Sequence of chain 4.E:
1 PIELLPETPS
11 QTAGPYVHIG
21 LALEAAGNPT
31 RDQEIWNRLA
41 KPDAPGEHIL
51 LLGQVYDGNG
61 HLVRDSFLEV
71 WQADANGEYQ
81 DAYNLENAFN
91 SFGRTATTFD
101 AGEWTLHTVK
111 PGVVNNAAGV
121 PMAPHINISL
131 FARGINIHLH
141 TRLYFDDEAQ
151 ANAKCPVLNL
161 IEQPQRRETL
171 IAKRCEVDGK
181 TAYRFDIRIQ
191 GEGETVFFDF

The protein below binds the small molecule below.
Small molecule (SMILES): O=[N+]([O-])c1ccc(O)c(O)c1

Binding-site contacts:
Ligand atom O7 contacts residue FE1 of chain 4.VA at 2.3 Å.
Ligand atom O11 contacts residue GLY14 of chain 4.E at 3.8 Å.
Ligand atom O7 contacts residue TYR108 of chain 4.F at 3.3 Å (h-bond).
Ligand atom O7 contacts residue HIS160 of chain 4.F at 3.3 Å (h-bond).
Ligand atom C5 contacts residue BME1 of chain 4.LA at 3.8 Å.
Ligand atom C3 contacts residue GLY14 of chain 4.E at 3.8 Å.
Ligand atom C5 contacts residue PRO15 of chain 4.E at 3.7 Å (hydrophobic).
Ligand atom N9 contacts residue PRO15 of chain 4.E at 3.3 Å.
Ligand atom C4 contacts residue ILE191 of chain 4.F at 3.8 Å (hydrophobic).
Ligand atom C6 contacts residue ARG157 of chain 4.F at 4.0 Å.
Ligand atom C3 contacts residue ILE191 of chain 4.F at 3.6 Å (hydrophobic).
Ligand atom C2 contacts residue ARG157 of chain 4.F at 3.3 Å.
Ligand atom O7 contacts residue ARG157 of chain 4.F at 3.5 Å.
Ligand atom O10 contacts residue PRO15 of chain 4.E at 3.8 Å.
Ligand atom O10 contacts residue TYR24 of chain 4.F at 3.7 Å.
Ligand atom C2 contacts residue FE1 of chain 4.VA at 3.1 Å.
Ligand atom O8 contacts residue HIS160 of chain 4.F at 3.4 Å (h-bond).
Ligand atom O11 contacts residue ILE191 of chain 4.F at 3.5 Å.
Ligand atom C3 contacts residue PRO15 of chain 4.E at 3.5 Å (hydrophobic).
Ligand atom O7 contacts residue HIS147 of chain 4.F at 3.7 Å.
Ligand atom N9 contacts residue ILE191 of chain 4.F at 3.7 Å.
Ligand atom C4 contacts residue PRO15 of chain 4.E at 3.3 Å (hydrophobic).
Ligand atom O10 contacts residue BME1 of chain 4.LA at 3.6 Å.
Ligand atom O11 contacts residue PRO15 of chain 4.E at 3.5 Å.
Ligand atom O11 contacts residue THR12 of chain 4.E at 3.7 Å.
Ligand atom N9 contacts residue TYR24 of chain 4.F at 3.4 Å (h-bond).
Ligand atom O8 contacts residue GLN177 of chain 4.F at 3.8 Å.
Ligand atom C1 contacts residue ARG157 of chain 4.F at 3.7 Å.
Ligand atom O10 contacts residue TRP149 of chain 4.F at 3.5 Å.
Ligand atom O8 contacts residue HIS162 of chain 4.F at 2.8 Å.
Ligand atom N9 contacts residue TRP149 of chain 4.F at 4.0 Å.
Ligand atom O11 contacts residue TYR24 of chain 4.F at 2.5 Å (h-bond).
Ligand atom O11 contacts residue ARG133 of chain 4.E at 3.9 Å.
Ligand atom O10 contacts residue ARG133 of chain 4.E at 3.7 Å.
Ligand atom C5 contacts residue TRP149 of chain 4.F at 3.8 Å (hydrophobic).
Ligand atom O8 contacts residue ARG157 of chain 4.F at 2.9 Å (salt-bridge).
Ligand atom O8 contacts residue FE1 of chain 4.VA at 2.4 Å.
Ligand atom C1 contacts residue FE1 of chain 4.VA at 3.1 Å.
Ligand atom C6 contacts residue HIS147 of chain 4.F at 3.7 Å.
Ligand atom C3 contacts residue ARG157 of chain 4.F at 4.0 Å.

Sequence of chain 4.F:
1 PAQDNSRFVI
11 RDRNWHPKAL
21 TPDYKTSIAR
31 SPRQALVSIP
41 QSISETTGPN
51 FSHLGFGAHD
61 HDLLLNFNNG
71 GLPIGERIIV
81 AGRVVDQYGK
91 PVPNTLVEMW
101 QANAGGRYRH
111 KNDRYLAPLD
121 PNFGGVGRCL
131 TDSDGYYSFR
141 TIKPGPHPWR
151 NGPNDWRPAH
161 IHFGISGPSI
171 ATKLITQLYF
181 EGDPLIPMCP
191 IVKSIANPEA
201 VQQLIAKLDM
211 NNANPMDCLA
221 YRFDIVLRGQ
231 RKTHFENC